A small-molecule ligand and the protein it binds are described below.
Small molecule (SMILES): O=C(Cc1cccc(Cl)c1)Nc1cn[nH]c1

Sequence of chain 2.A:
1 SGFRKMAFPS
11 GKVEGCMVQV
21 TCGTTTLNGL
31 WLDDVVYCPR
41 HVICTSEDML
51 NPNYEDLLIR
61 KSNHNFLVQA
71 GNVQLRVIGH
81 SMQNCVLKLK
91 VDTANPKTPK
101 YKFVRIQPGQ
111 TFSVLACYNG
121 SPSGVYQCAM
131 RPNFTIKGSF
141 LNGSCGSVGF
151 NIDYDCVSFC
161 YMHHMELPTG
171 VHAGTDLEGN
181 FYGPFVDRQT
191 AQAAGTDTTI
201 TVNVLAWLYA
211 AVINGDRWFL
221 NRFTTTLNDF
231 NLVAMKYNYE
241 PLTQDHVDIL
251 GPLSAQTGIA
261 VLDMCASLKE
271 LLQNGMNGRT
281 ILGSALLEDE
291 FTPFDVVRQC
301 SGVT

Binding-site contacts:
Ligand atom C10 contacts residue HIS41 of chain 2.A at 3.8 Å.
Ligand atom C contacts residue HIS164 of chain 2.A at 3.8 Å.
Ligand atom C1 contacts residue MET49 of chain 2.A at 3.4 Å (hydrophobic).
Ligand atom N contacts residue ASN142 of chain 2.A at 3.4 Å (h-bond).
Ligand atom C contacts residue MET49 of chain 2.A at 3.5 Å (hydrophobic).
Ligand atom CL contacts residue HIS164 of chain 2.A at 3.6 Å.
Ligand atom C7 contacts residue ASN142 of chain 2.A at 3.7 Å.
Ligand atom C1 contacts residue ARG188 of chain 2.A at 3.6 Å.
Ligand atom C7 contacts residue GLU166 of chain 2.A at 3.6 Å.
Ligand atom CL contacts residue MET165 of chain 2.A at 4.0 Å.
Ligand atom N2 contacts residue HIS163 of chain 2.A at 3.8 Å.
Ligand atom C1 contacts residue MET165 of chain 2.A at 3.5 Å (hydrophobic).
Ligand atom O contacts residue HIS164 of chain 2.A at 3.9 Å.
Ligand atom C10 contacts residue HIS164 of chain 2.A at 3.2 Å.
Ligand atom N2 contacts residue LEU141 of chain 2.A at 3.0 Å (h-bond).
Ligand atom C2 contacts residue MET49 of chain 2.A at 3.8 Å (hydrophobic).
Ligand atom C8 contacts residue GLU166 of chain 2.A at 3.3 Å.
Ligand atom C1 contacts residue ASP187 of chain 2.A at 4.0 Å.
Ligand atom C contacts residue MET165 of chain 2.A at 3.7 Å (hydrophobic).
Ligand atom O contacts residue GLU166 of chain 2.A at 2.9 Å (salt-bridge).
Ligand atom N1 contacts residue GLU166 of chain 2.A at 3.7 Å.
Ligand atom C2 contacts residue GLN189 of chain 2.A at 3.8 Å.
Ligand atom C9 contacts residue ASN142 of chain 2.A at 3.3 Å.
Ligand atom C8 contacts residue HIS163 of chain 2.A at 3.3 Å.
Ligand atom C6 contacts residue GLU166 of chain 2.A at 4.0 Å.
Ligand atom CL contacts residue HIS41 of chain 2.A at 3.3 Å.
Ligand atom N2 contacts residue ASN142 of chain 2.A at 3.8 Å.
Ligand atom N2 contacts residue PHE140 of chain 2.A at 3.0 Å (h-bond).
Ligand atom C8 contacts residue MET165 of chain 2.A at 3.6 Å (hydrophobic).
Ligand atom N1 contacts residue PHE140 of chain 2.A at 3.7 Å.
Ligand atom C9 contacts residue LEU141 of chain 2.A at 3.2 Å (hydrophobic).
Ligand atom N1 contacts residue HIS163 of chain 2.A at 2.7 Å (h-bond).
Ligand atom N1 contacts residue SER144 of chain 2.A at 3.9 Å.
Ligand atom C2 contacts residue ARG188 of chain 2.A at 3.7 Å.
Ligand atom C9 contacts residue GLU166 of chain 2.A at 4.0 Å.
Ligand atom CL contacts residue MET49 of chain 2.A at 4.0 Å.
Ligand atom CL contacts residue ASP187 of chain 2.A at 3.1 Å.
Ligand atom N1 contacts residue LEU141 of chain 2.A at 4.0 Å.
Ligand atom O contacts residue MET165 of chain 2.A at 3.3 Å.
Ligand atom N2 contacts residue SER144 of chain 2.A at 3.6 Å.